Sequence of chain 1.A:
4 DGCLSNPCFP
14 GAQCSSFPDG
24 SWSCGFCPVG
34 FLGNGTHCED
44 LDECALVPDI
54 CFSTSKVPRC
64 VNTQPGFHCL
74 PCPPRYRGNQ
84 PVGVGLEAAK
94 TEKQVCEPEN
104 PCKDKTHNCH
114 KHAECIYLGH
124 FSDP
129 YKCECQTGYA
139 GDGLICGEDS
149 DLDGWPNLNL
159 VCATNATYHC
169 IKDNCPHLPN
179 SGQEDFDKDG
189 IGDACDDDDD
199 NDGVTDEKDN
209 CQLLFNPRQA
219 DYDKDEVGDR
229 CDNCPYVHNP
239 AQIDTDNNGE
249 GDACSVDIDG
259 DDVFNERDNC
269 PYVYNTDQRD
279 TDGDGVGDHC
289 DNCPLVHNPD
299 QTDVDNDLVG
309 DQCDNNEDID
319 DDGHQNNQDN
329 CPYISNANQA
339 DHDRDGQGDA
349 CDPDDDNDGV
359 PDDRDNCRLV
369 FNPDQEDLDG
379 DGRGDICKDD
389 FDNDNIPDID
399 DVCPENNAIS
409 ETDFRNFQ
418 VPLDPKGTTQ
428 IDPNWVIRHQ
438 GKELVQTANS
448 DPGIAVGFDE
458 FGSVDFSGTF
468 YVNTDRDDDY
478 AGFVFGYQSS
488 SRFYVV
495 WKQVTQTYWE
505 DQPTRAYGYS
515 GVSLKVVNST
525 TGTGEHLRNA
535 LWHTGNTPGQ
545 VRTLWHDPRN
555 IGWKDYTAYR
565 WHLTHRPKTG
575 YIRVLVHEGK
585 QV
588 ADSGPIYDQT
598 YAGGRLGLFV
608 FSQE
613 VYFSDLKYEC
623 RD

Binding-site contacts:
Ligand atom C8 contacts residue TRP25 of chain 1.A at 2.8 Å (hydrophobic).
Ligand atom N2 contacts residue SER8 of chain 1.A at 2.9 Å (h-bond).
Ligand atom C5 contacts residue PRO10 of chain 1.A at 4.5 Å (hydrophobic).
Ligand atom C7 contacts residue SER8 of chain 1.A at 4.0 Å.
Ligand atom C8 contacts residue SER8 of chain 1.A at 4.3 Å.
Ligand atom C2 contacts residue PRO10 of chain 1.A at 4.3 Å (hydrophobic).
Ligand atom N2 contacts residue GLY5 of chain 1.A at 3.7 Å.
Ligand atom C2 contacts residue SER8 of chain 1.A at 2.4 Å.
Ligand atom O7 contacts residue GLY5 of chain 1.A at 4.0 Å.
Ligand atom C2 contacts residue TRP25 of chain 1.A at 4.2 Å (hydrophobic).
Ligand atom C1 contacts residue PRO10 of chain 1.A at 4.2 Å (hydrophobic).
Ligand atom C7 contacts residue GLY23 of chain 1.A at 4.2 Å.
Ligand atom C7 contacts residue TRP25 of chain 1.A at 4.1 Å (hydrophobic).
Ligand atom C5 contacts residue SER8 of chain 1.A at 3.6 Å.
Ligand atom O3 contacts residue TRP25 of chain 1.A at 3.8 Å.
Ligand atom C4 contacts residue SER8 of chain 1.A at 4.2 Å.
Ligand atom O5 contacts residue SER8 of chain 1.A at 2.3 Å (h-bond).
Ligand atom C1 contacts residue SER8 of chain 1.A at 1.4 Å.
Ligand atom C7 contacts residue GLY5 of chain 1.A at 3.5 Å.
Ligand atom C2 contacts residue GLY5 of chain 1.A at 4.2 Å.
Ligand atom C8 contacts residue GLY23 of chain 1.A at 3.5 Å.
Ligand atom O7 contacts residue GLY23 of chain 1.A at 4.0 Å.
Ligand atom O5 contacts residue PRO10 of chain 1.A at 3.7 Å.
Ligand atom C3 contacts residue SER8 of chain 1.A at 3.8 Å.
Ligand atom C8 contacts residue GLY5 of chain 1.A at 3.0 Å.

This small molecule binds to this protein.
Small molecule (SMILES): CC(=O)N[C@@H]1[C@@H](O)[C@H](O)[C@@H](CO)O[C@H]1O